This small molecule binds to this protein.
Small molecule (SMILES): Nc1ncnc2c1ncn2[C@@H]1O[C@H](COP(=O)(O)O)[C@@H](O)[C@H]1OP(=O)(O)O

Sequence of chain 1.E:
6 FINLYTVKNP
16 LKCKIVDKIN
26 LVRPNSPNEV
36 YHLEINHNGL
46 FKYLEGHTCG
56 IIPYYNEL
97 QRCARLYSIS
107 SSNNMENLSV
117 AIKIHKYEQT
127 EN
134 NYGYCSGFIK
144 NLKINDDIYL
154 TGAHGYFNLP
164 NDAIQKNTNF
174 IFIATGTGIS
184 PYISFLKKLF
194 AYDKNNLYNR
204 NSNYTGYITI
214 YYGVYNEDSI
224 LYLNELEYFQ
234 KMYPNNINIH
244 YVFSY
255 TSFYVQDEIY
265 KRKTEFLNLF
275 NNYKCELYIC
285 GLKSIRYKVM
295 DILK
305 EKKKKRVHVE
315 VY

Binding-site contacts:
Ligand atom O2' contacts residue TYR258 of chain 1.E at 3.3 Å.
Ligand atom P1 contacts residue SER247 of chain 1.E at 3.5 Å.
Ligand atom N6 contacts residue SER288 of chain 1.E at 2.6 Å (h-bond).
Ligand atom O6P contacts residue LYS119 of chain 1.E at 3.8 Å.
Ligand atom N9 contacts residue LEU286 of chain 1.E at 3.4 Å.
Ligand atom C5 contacts residue TYR258 of chain 1.E at 3.6 Å (hydrophobic).
Ligand atom C3' contacts residue SER247 of chain 1.E at 3.7 Å.
Ligand atom C5 contacts residue LEU286 of chain 1.E at 3.6 Å (hydrophobic).
Ligand atom N7 contacts residue LEU286 of chain 1.E at 3.6 Å.
Ligand atom O3P contacts residue SER247 of chain 1.E at 3.0 Å (h-bond).
Ligand atom O1P contacts residue TYR258 of chain 1.E at 3.2 Å (h-bond).
Ligand atom C6 contacts residue GLN260 of chain 1.E at 3.6 Å.
Ligand atom P2 contacts residue LYS119 of chain 1.E at 3.5 Å.
Ligand atom C4 contacts residue LEU286 of chain 1.E at 3.5 Å (hydrophobic).
Ligand atom O4P contacts residue LYS119 of chain 1.E at 3.6 Å.
Ligand atom O3' contacts residue VAL217 of chain 1.E at 3.0 Å.
Ligand atom C2' contacts residue SER247 of chain 1.E at 3.8 Å.
Ligand atom O3' contacts residue TYR218 of chain 1.E at 3.3 Å (h-bond).
Ligand atom O4' contacts residue LEU286 of chain 1.E at 3.6 Å.
Ligand atom C1' contacts residue TYR258 of chain 1.E at 3.8 Å (hydrophobic).
Ligand atom N3 contacts residue TYR258 of chain 1.E at 3.4 Å.
Ligand atom N1 contacts residue SER288 of chain 1.E at 3.4 Å.
Ligand atom O5P contacts residue LYS119 of chain 1.E at 2.9 Å (salt-bridge).
Ligand atom N7 contacts residue TYR258 of chain 1.E at 3.5 Å.
Ligand atom C6 contacts residue TYR258 of chain 1.E at 3.5 Å (hydrophobic).
Ligand atom O3' contacts residue SER247 of chain 1.E at 2.7 Å (h-bond).
Ligand atom C8 contacts residue TYR258 of chain 1.E at 3.5 Å (hydrophobic).
Ligand atom N1 contacts residue GLN260 of chain 1.E at 2.5 Å (h-bond).
Ligand atom C2 contacts residue GLN260 of chain 1.E at 3.0 Å.
Ligand atom C4' contacts residue GLY216 of chain 1.E at 3.4 Å.
Ligand atom O4' contacts residue THR178 of chain 1.E at 3.4 Å.
Ligand atom C6 contacts residue SER288 of chain 1.E at 3.5 Å.
Ligand atom C4 contacts residue TYR258 of chain 1.E at 3.4 Å (hydrophobic).
Ligand atom C8 contacts residue LEU286 of chain 1.E at 3.5 Å (hydrophobic).
Ligand atom O2' contacts residue SER247 of chain 1.E at 2.9 Å (h-bond).
Ligand atom N1 contacts residue TYR258 of chain 1.E at 3.7 Å.
Ligand atom O3P contacts residue TYR218 of chain 1.E at 3.5 Å.
Ligand atom C2 contacts residue TYR258 of chain 1.E at 3.4 Å (hydrophobic).
Ligand atom C5' contacts residue GLY179 of chain 1.E at 3.7 Å.
Ligand atom N9 contacts residue TYR258 of chain 1.E at 3.4 Å.